Binding-site contacts:
Ligand atom N2 contacts residue PHE68 of chain 1.A at 3.6 Å.
Ligand atom C contacts residue ASP47 of chain 1.A at 3.9 Å.
Ligand atom C8 contacts residue THR216 of chain 1.B at 3.6 Å.
Ligand atom O1 contacts residue ALA70 of chain 1.A at 3.9 Å.
Ligand atom C10 contacts residue TYR49 of chain 1.A at 3.6 Å (hydrophobic).
Ligand atom C9 contacts residue THR216 of chain 1.B at 3.6 Å.
Ligand atom C6 contacts residue SER217 of chain 1.B at 3.7 Å.
Ligand atom C16 contacts residue SER171 of chain 1.B at 3.3 Å.
Ligand atom C4 contacts residue PHE68 of chain 1.A at 3.4 Å (hydrophobic).
Ligand atom C4 contacts residue THR133 of chain 1.A at 3.2 Å.
Ligand atom N2 contacts residue TYR172 of chain 1.B at 3.5 Å (h-bond).
Ligand atom O1 contacts residue PHE68 of chain 1.A at 3.0 Å.
Ligand atom BR contacts residue THR215 of chain 1.B at 3.8 Å.
Ligand atom C15 contacts residue TYR220 of chain 1.B at 3.5 Å (hydrophobic).
Ligand atom C2 contacts residue MET48 of chain 1.A at 3.8 Å (hydrophobic).
Ligand atom N2 contacts residue THR133 of chain 1.A at 3.3 Å (h-bond).
Ligand atom O1 contacts residue THR133 of chain 1.A at 2.4 Å (h-bond).
Ligand atom C9 contacts residue THR215 of chain 1.B at 3.8 Å.
Ligand atom C contacts residue THR216 of chain 1.B at 3.5 Å.
Ligand atom C3 contacts residue ALA70 of chain 1.A at 3.2 Å (hydrophobic).
Ligand atom C2 contacts residue ASP47 of chain 1.A at 3.6 Å.
Ligand atom C5 contacts residue PHE68 of chain 1.A at 3.5 Å (hydrophobic).
Ligand atom C2 contacts residue PHE68 of chain 1.A at 3.1 Å (hydrophobic).
Ligand atom C14 contacts residue TYR172 of chain 1.B at 3.6 Å (hydrophobic).
Ligand atom C16 contacts residue TYR172 of chain 1.B at 3.8 Å (hydrophobic).
Ligand atom C16 contacts residue TYR220 of chain 1.B at 3.2 Å (hydrophobic).
Ligand atom C11 contacts residue PHE68 of chain 1.A at 3.6 Å (hydrophobic).
Ligand atom C9 contacts residue TYR49 of chain 1.A at 3.8 Å (hydrophobic).
Ligand atom C14 contacts residue PHE68 of chain 1.A at 3.9 Å (hydrophobic).
Ligand atom O2 contacts residue PHE68 of chain 1.A at 2.9 Å.
Ligand atom C15 contacts residue TYR172 of chain 1.B at 3.3 Å (hydrophobic).
Ligand atom O2 contacts residue TYR49 of chain 1.A at 3.7 Å.
Ligand atom C5 contacts residue SER217 of chain 1.B at 3.7 Å.
Ligand atom C2 contacts residue ALA70 of chain 1.A at 3.5 Å (hydrophobic).
Ligand atom C7 contacts residue SER217 of chain 1.B at 3.7 Å.
Ligand atom C8 contacts residue SER217 of chain 1.B at 3.8 Å.
Ligand atom C5 contacts residue THR133 of chain 1.A at 3.8 Å.
Ligand atom C10 contacts residue THR215 of chain 1.B at 3.7 Å.
Ligand atom C17 contacts residue TYR220 of chain 1.B at 3.4 Å (hydrophobic).
Ligand atom O contacts residue SER217 of chain 1.B at 3.4 Å (h-bond).

The small molecule below binds the protein below.
Small molecule (SMILES): CC(C)(C)OC(=O)c1ncn2c1[C@@H]1CCCN1C(=O)c1c(Br)cccc1-2

Sequence of chain 1.B:
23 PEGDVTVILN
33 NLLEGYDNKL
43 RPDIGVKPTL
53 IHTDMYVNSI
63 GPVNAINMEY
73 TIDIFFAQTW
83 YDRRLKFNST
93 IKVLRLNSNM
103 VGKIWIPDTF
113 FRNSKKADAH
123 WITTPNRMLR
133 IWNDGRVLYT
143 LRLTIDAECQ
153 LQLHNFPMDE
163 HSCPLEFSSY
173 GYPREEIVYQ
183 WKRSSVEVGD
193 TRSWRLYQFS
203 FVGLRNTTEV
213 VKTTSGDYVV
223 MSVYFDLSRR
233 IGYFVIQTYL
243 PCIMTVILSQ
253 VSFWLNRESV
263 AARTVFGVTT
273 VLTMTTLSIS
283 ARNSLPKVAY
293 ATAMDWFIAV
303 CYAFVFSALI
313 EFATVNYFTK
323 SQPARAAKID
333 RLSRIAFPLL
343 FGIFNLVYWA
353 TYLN

Sequence of chain 1.A:
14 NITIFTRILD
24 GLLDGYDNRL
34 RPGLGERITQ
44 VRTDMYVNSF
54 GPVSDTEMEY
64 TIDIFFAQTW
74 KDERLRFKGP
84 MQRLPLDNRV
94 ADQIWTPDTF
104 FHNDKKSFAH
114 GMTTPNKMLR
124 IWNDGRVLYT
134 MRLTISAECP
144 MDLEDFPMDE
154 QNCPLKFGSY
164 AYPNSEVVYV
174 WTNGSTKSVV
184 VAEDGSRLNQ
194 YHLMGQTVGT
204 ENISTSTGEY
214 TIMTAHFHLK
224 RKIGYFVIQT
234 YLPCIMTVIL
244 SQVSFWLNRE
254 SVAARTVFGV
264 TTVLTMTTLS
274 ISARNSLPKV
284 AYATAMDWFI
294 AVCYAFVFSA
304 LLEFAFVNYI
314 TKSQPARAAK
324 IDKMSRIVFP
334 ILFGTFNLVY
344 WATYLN